Sequence of chain 1.A:
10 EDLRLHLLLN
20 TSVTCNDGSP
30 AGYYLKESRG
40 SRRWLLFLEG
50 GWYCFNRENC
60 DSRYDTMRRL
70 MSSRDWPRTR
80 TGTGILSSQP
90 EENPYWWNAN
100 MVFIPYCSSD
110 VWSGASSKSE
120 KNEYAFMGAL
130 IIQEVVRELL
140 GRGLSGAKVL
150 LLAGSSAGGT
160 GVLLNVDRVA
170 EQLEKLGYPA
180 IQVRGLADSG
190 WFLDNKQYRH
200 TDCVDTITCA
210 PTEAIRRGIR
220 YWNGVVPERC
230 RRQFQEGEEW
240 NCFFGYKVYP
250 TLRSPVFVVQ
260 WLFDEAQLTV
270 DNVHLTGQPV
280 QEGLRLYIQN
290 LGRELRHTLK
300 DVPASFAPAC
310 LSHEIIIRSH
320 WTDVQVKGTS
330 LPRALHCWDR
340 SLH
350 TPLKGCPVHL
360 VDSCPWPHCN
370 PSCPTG

Binding-site contacts:
Ligand atom N2 contacts residue ASN19 of chain 1.A at 3.0 Å (h-bond).
Ligand atom C8 contacts residue ARG136 of chain 1.A at 3.9 Å.
Ligand atom C6 contacts residue MET126 of chain 1.A at 4.5 Å (hydrophobic).
Ligand atom C2 contacts residue ASN19 of chain 1.A at 2.6 Å.
Ligand atom O7 contacts residue ASN19 of chain 1.A at 4.3 Å.
Ligand atom C4 contacts residue ASN19 of chain 1.A at 4.2 Å.
Ligand atom C7 contacts residue ASN19 of chain 1.A at 3.9 Å.
Ligand atom O6 contacts residue LEU129 of chain 1.A at 4.0 Å.
Ligand atom O7 contacts residue ARG136 of chain 1.A at 4.0 Å.
Ligand atom C1 contacts residue ASN19 of chain 1.A at 1.4 Å.
Ligand atom O5 contacts residue ASN19 of chain 1.A at 2.3 Å (h-bond).
Ligand atom C5 contacts residue ASN19 of chain 1.A at 3.6 Å.
Ligand atom C5 contacts residue SER21 of chain 1.A at 4.4 Å.
Ligand atom C3 contacts residue ASN19 of chain 1.A at 3.9 Å.
Ligand atom O6 contacts residue VAL22 of chain 1.A at 4.3 Å.
Ligand atom C7 contacts residue ARG136 of chain 1.A at 4.3 Å.
Ligand atom O5 contacts residue SER21 of chain 1.A at 4.3 Å.
Ligand atom O5 contacts residue VAL22 of chain 1.A at 3.7 Å.

The small molecule below binds the protein below.
Small molecule (SMILES): CC(=O)N[C@@H]1[C@@H](O)[C@H](O)[C@@H](CO)O[C@H]1O